A small-molecule ligand and the protein it binds are described below.
Small molecule (SMILES): CC(C)CCC[C@@H](C)[C@H]1CC[C@H]2[C@@H]3CC=C4C[C@@H](OC(=O)CCC(=O)O)CC[C@]4(C)[C@H]3CC[C@]12C

Binding-site contacts:
Ligand atom CBB contacts residue LEU554 of chain 1.A at 3.5 Å (hydrophobic).
Ligand atom CAC contacts residue LEU554 of chain 1.A at 3.7 Å (hydrophobic).
Ligand atom CBF contacts residue LEU495 of chain 1.A at 4.1 Å (hydrophobic).
Ligand atom CAU contacts residue LEU495 of chain 1.A at 4.2 Å (hydrophobic).
Ligand atom CBA contacts residue LEU557 of chain 1.A at 4.0 Å (hydrophobic).
Ligand atom CAJ contacts residue Y011 of chain 1.I at 3.6 Å.
Ligand atom CAA contacts residue TYR1099 of chain 1.A at 3.7 Å (hydrophobic).
Ligand atom CAY contacts residue GLN491 of chain 1.A at 4.3 Å.
Ligand atom CAO contacts residue Y011 of chain 1.I at 4.3 Å.
Ligand atom CAD contacts residue PHE216 of chain 1.A at 3.7 Å (hydrophobic).
Ligand atom CAB contacts residue TYR1099 of chain 1.A at 4.5 Å (hydrophobic).
Ligand atom CAB contacts residue LEU554 of chain 1.A at 3.4 Å (hydrophobic).
Ligand atom CAC contacts residue THR498 of chain 1.A at 3.6 Å.
Ligand atom CAE contacts residue PHE216 of chain 1.A at 4.1 Å (hydrophobic).
Ligand atom CAJ contacts residue THR498 of chain 1.A at 4.1 Å.
Ligand atom CAA contacts residue LEU557 of chain 1.A at 4.3 Å (hydrophobic).
Ligand atom CBA contacts residue LEU554 of chain 1.A at 4.2 Å (hydrophobic).
Ligand atom CAO contacts residue LEU554 of chain 1.A at 4.1 Å (hydrophobic).
Ligand atom CAR contacts residue GLN491 of chain 1.A at 3.6 Å.
Ligand atom CAS contacts residue LEU495 of chain 1.A at 4.2 Å (hydrophobic).
Ligand atom CAA contacts residue ILE558 of chain 1.A at 3.9 Å (hydrophobic).
Ligand atom CBA contacts residue TYR1099 of chain 1.A at 3.9 Å (hydrophobic).
Ligand atom CAA contacts residue LEU554 of chain 1.A at 4.5 Å (hydrophobic).
Ligand atom CAC contacts residue TYR1099 of chain 1.A at 4.2 Å (hydrophobic).
Ligand atom OAW contacts residue GLN491 of chain 1.A at 4.2 Å.
Ligand atom CAT contacts residue LEU495 of chain 1.A at 3.9 Å (hydrophobic).
Ligand atom CAD contacts residue GLN491 of chain 1.A at 3.4 Å.
Ligand atom CAB contacts residue LEU557 of chain 1.A at 3.5 Å (hydrophobic).
Ligand atom CAA contacts residue PRO501 of chain 1.A at 3.6 Å (hydrophobic).
Ligand atom CAT contacts residue GLN491 of chain 1.A at 4.2 Å.
Ligand atom CAN contacts residue LEU557 of chain 1.A at 3.6 Å (hydrophobic).
Ligand atom CAM contacts residue GLN491 of chain 1.A at 4.5 Å.
Ligand atom CAE contacts residue LEU554 of chain 1.A at 4.1 Å (hydrophobic).

Sequence of chain 1.A:
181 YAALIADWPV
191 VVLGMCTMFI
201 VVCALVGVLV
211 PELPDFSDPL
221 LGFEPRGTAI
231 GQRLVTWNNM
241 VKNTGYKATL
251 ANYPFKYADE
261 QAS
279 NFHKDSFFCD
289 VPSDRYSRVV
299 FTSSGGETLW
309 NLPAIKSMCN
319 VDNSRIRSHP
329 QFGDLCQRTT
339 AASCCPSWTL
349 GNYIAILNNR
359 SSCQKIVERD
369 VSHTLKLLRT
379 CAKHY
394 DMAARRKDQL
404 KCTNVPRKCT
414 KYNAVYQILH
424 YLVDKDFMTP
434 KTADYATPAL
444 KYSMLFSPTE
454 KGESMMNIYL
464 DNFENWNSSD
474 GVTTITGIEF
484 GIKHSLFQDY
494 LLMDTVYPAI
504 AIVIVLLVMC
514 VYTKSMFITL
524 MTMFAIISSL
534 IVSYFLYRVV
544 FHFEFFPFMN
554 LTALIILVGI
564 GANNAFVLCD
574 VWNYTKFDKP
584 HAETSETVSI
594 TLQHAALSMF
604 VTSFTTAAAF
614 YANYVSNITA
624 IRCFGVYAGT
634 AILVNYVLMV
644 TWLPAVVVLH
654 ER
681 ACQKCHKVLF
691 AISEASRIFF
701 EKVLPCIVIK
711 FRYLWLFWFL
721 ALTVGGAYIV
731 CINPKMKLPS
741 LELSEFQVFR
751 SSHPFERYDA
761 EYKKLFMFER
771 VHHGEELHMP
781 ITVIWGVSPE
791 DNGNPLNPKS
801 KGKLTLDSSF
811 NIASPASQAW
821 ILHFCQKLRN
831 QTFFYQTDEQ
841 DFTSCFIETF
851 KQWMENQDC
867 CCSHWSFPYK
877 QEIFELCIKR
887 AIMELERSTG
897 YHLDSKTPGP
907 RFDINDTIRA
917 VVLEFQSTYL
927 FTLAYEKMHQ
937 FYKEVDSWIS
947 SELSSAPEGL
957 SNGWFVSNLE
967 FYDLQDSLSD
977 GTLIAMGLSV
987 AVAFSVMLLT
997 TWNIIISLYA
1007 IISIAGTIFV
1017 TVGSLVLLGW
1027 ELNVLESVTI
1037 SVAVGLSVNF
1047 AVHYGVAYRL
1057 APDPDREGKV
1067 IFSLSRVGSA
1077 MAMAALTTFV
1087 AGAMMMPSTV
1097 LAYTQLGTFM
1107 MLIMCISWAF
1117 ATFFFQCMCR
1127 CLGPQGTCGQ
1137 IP